Binding-site contacts:
Ligand atom PB contacts residue LYS125 of chain 2.A at 3.9 Å.
Ligand atom O1B contacts residue ARG80 of chain 4.A at 2.5 Å (salt-bridge).
Ligand atom O1P contacts residue THR148 of chain 4.A at 2.6 Å (h-bond).
Ligand atom O3P contacts residue THR145 of chain 4.A at 2.8 Å (h-bond).
Ligand atom P contacts residue ALA144 of chain 4.A at 3.9 Å.
Ligand atom O4 contacts residue ARG105 of chain 4.A at 2.9 Å (salt-bridge).
Ligand atom O3P contacts residue ALA144 of chain 4.A at 3.4 Å.
Ligand atom O3A contacts residue LYS125 of chain 2.A at 3.5 Å (salt-bridge).
Ligand atom P contacts residue ARG105 of chain 4.A at 3.8 Å.
Ligand atom O1B contacts residue LEU79 of chain 4.A at 3.4 Å.
Ligand atom O5 contacts residue ALA144 of chain 4.A at 3.9 Å.
Ligand atom O3P contacts residue ARG105 of chain 4.A at 3.9 Å.
Ligand atom O3B contacts residue LYS125 of chain 2.A at 3.0 Å (salt-bridge).
Ligand atom O3 contacts residue ASP140 of chain 4.A at 2.9 Å (salt-bridge).
Ligand atom O3B contacts residue ARG80 of chain 4.A at 2.6 Å (salt-bridge).
Ligand atom C4 contacts residue ARG105 of chain 4.A at 3.8 Å.
Ligand atom O1B contacts residue ALA81 of chain 4.A at 3.3 Å (h-bond).
Ligand atom P contacts residue THR145 of chain 4.A at 3.6 Å.
Ligand atom C4 contacts residue THR148 of chain 4.A at 3.7 Å.
Ligand atom O2 contacts residue ALA81 of chain 4.A at 4.0 Å.
Ligand atom O2B contacts residue GLY211 of chain 4.A at 3.9 Å.
Ligand atom O5 contacts residue ARG105 of chain 4.A at 3.3 Å (salt-bridge).
Ligand atom P contacts residue ALA146 of chain 4.A at 3.8 Å.
Ligand atom O2B contacts residue ASP209 of chain 4.A at 3.2 Å (salt-bridge).
Ligand atom O3P contacts residue MET117 of chain 4.A at 3.8 Å.
Ligand atom C3 contacts residue MET142 of chain 4.A at 3.8 Å (hydrophobic).
Ligand atom O1A contacts residue ARG105 of chain 4.A at 3.1 Å (salt-bridge).
Ligand atom O2P contacts residue ALA144 of chain 4.A at 3.0 Å (h-bond).
Ligand atom O2P contacts residue THR145 of chain 4.A at 3.1 Å (h-bond).
Ligand atom O1P contacts residue ARG105 of chain 4.A at 3.5 Å (salt-bridge).
Ligand atom O1P contacts residue THR145 of chain 4.A at 3.8 Å.
Ligand atom C3 contacts residue ASP140 of chain 4.A at 3.2 Å.
Ligand atom C5 contacts residue MET142 of chain 4.A at 3.4 Å (hydrophobic).
Ligand atom O1P contacts residue SER147 of chain 4.A at 3.5 Å (h-bond).
Ligand atom O2P contacts residue SER147 of chain 4.A at 3.8 Å.
Ligand atom O2P contacts residue ILE143 of chain 4.A at 3.9 Å.
Ligand atom O3P contacts residue ALA146 of chain 4.A at 4.0 Å.
Ligand atom PB contacts residue ARG80 of chain 4.A at 3.8 Å.
Ligand atom O2P contacts residue ALA146 of chain 4.A at 2.7 Å (h-bond).
Ligand atom P contacts residue THR148 of chain 4.A at 3.9 Å.

This small molecule binds to this protein.
Small molecule (SMILES): O=P(O)(O)OC[C@H]1O[C@H](O[P](=O)(O)OP(=O)(O)O)[C@H](O)[C@@H]1O

Sequence of chain 2.A:
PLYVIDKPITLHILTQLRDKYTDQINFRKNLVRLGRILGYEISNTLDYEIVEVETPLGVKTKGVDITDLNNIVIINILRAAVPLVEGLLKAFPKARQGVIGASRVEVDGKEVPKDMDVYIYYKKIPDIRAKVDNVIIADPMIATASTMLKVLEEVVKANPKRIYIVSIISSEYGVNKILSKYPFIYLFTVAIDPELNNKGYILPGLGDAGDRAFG

Sequence of chain 4.A:
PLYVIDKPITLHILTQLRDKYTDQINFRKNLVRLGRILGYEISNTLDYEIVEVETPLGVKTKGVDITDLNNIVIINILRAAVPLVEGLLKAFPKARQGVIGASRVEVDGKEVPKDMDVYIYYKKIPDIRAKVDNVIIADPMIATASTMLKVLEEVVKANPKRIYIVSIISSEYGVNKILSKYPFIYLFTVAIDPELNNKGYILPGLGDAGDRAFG